A protein and the small-molecule ligand that binds it are described below.
Small molecule (SMILES): Nc1ncnc2c1ncn2[C@@H]1O[C@H](CO[P](=O)(O)O[P](=O)(O)NP(=O)(O)O)[C@@H](O)[C@H]1O

Sequence of chain 8.B:
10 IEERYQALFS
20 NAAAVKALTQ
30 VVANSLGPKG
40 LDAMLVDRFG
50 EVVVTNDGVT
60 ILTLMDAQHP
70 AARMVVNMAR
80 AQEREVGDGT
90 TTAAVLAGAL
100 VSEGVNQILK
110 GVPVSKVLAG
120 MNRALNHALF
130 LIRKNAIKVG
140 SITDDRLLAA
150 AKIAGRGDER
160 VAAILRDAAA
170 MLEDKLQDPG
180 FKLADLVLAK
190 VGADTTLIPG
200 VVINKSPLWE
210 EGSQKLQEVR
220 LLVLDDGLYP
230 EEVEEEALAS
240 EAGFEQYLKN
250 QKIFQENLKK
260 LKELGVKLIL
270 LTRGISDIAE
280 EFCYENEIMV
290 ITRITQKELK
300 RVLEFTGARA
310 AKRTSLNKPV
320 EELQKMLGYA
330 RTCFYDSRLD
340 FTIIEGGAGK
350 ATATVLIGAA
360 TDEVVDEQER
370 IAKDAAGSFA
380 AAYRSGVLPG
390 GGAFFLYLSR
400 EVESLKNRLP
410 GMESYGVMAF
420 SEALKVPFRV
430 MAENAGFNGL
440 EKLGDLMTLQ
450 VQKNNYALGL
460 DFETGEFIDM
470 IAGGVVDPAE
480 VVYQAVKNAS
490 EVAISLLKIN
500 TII

Binding-site contacts:
Ligand atom O1G contacts residue THR89 of chain 8.B at 2.3 Å (h-bond).
Ligand atom O2' contacts residue ASP476 of chain 8.B at 3.1 Å (salt-bridge).
Ligand atom C4' contacts residue MET430 of chain 8.B at 3.6 Å (hydrophobic).
Ligand atom O2G contacts residue ARG155 of chain 8.B at 3.4 Å (salt-bridge).
Ligand atom PA contacts residue MG1 of chain 8.H at 3.5 Å.
Ligand atom O3G contacts residue THR90 of chain 8.B at 3.4 Å (h-bond).
Ligand atom PG contacts residue THR89 of chain 8.B at 3.1 Å.
Ligand atom O2G contacts residue ASP87 of chain 8.B at 2.3 Å (salt-bridge).
Ligand atom O1B contacts residue GLY88 of chain 8.B at 3.4 Å (h-bond).
Ligand atom C2 contacts residue PHE461 of chain 8.B at 3.4 Å (hydrophobic).
Ligand atom O2B contacts residue THR91 of chain 8.B at 2.4 Å (h-bond).
Ligand atom O2G contacts residue MG1 of chain 8.H at 2.2 Å.
Ligand atom O3G contacts residue GLY57 of chain 8.B at 3.4 Å (h-bond).
Ligand atom C5 contacts residue PRO37 of chain 8.B at 3.3 Å (hydrophobic).
Ligand atom N7 contacts residue PRO37 of chain 8.B at 3.6 Å.
Ligand atom N3B contacts residue THR89 of chain 8.B at 3.0 Å (h-bond).
Ligand atom C2' contacts residue ASP476 of chain 8.B at 3.5 Å.
Ligand atom N3 contacts residue PHE461 of chain 8.B at 3.5 Å.
Ligand atom PB contacts residue MG1 of chain 8.H at 3.5 Å.
Ligand atom N3B contacts residue THR90 of chain 8.B at 2.9 Å (h-bond).
Ligand atom O2G contacts residue ASP373 of chain 8.B at 3.6 Å (salt-bridge).
Ligand atom O3' contacts residue MET430 of chain 8.B at 3.2 Å.
Ligand atom O2A contacts residue ASN55 of chain 8.B at 3.6 Å.
Ligand atom O2' contacts residue GLY390 of chain 8.B at 2.8 Å (h-bond).
Ligand atom O5' contacts residue GLY36 of chain 8.B at 3.5 Å (h-bond).
Ligand atom O3A contacts residue LEU35 of chain 8.B at 3.6 Å.
Ligand atom O1B contacts residue ASP87 of chain 8.B at 2.6 Å (salt-bridge).
Ligand atom O2A contacts residue GLY36 of chain 8.B at 3.3 Å (h-bond).
Ligand atom O1G contacts residue ASP87 of chain 8.B at 3.4 Å (salt-bridge).
Ligand atom O1A contacts residue MG1 of chain 8.H at 2.0 Å.
Ligand atom O1B contacts residue MG1 of chain 8.H at 2.1 Å.
Ligand atom O2B contacts residue GLY88 of chain 8.B at 3.1 Å.
Ligand atom O3G contacts residue ARG155 of chain 8.B at 2.9 Å (salt-bridge).
Ligand atom N3 contacts residue GLY390 of chain 8.B at 3.5 Å.
Ligand atom O2A contacts residue SER34 of chain 8.B at 3.5 Å (h-bond).
Ligand atom O2' contacts residue GLY389 of chain 8.B at 3.5 Å.
Ligand atom C4 contacts residue PRO37 of chain 8.B at 3.5 Å (hydrophobic).
Ligand atom C2 contacts residue VAL474 of chain 8.B at 3.6 Å (hydrophobic).
Ligand atom C8 contacts residue ILE152 of chain 8.B at 3.4 Å (hydrophobic).
Ligand atom PG contacts residue ASP87 of chain 8.B at 3.3 Å.